This protein binds this small molecule.
Small molecule (SMILES): CN1C(=O)C[C@H]2CN(C3CCC(Nc4ncnc5[nH]cc(C6CCOCC6)c45)CC3)CC[C@H]21

Binding-site contacts:
Ligand atom C5 contacts residue ASP113 of chain 1.D at 3.6 Å.
Ligand atom C22 contacts residue LYS54 of chain 1.D at 3.8 Å.
Ligand atom C17 contacts residue LEU159 of chain 1.D at 3.4 Å (hydrophobic).
Ligand atom C4 contacts residue LEU118 of chain 1.D at 3.8 Å (hydrophobic).
Ligand atom C19 contacts residue VAL104 of chain 1.D at 3.8 Å (hydrophobic).
Ligand atom C6 contacts residue ASP113 of chain 1.D at 3.4 Å.
Ligand atom C7 contacts residue ASP113 of chain 1.D at 3.0 Å.
Ligand atom N5 contacts residue ALA52 of chain 1.D at 3.5 Å.
Ligand atom N1 contacts residue ASP113 of chain 1.D at 3.5 Å (salt-bridge).
Ligand atom C3 contacts residue ASP113 of chain 1.D at 3.8 Å.
Ligand atom C22 contacts residue VAL41 of chain 1.D at 3.6 Å (hydrophobic).
Ligand atom N4 contacts residue MET106 of chain 1.D at 2.8 Å (h-bond).
Ligand atom C21 contacts residue VAL41 of chain 1.D at 3.7 Å (hydrophobic).
Ligand atom C12 contacts residue MET33 of chain 1.D at 3.8 Å (hydrophobic).
Ligand atom C15 contacts residue MET106 of chain 1.D at 3.5 Å (hydrophobic).
Ligand atom N4 contacts residue TYR105 of chain 1.D at 3.6 Å.
Ligand atom O contacts residue MET33 of chain 1.D at 3.2 Å (h-bond).
Ligand atom O1 contacts residue LYS54 of chain 1.D at 3.4 Å (salt-bridge).
Ligand atom C16 contacts residue ALA52 of chain 1.D at 3.5 Å (hydrophobic).
Ligand atom C18 contacts residue LEU159 of chain 1.D at 3.4 Å (hydrophobic).
Ligand atom C2 contacts residue MET33 of chain 1.D at 3.6 Å (hydrophobic).
Ligand atom C19 contacts residue TYR103 of chain 1.D at 3.4 Å (hydrophobic).
Ligand atom C16 contacts residue VAL104 of chain 1.D at 3.7 Å (hydrophobic).
Ligand atom C17 contacts residue ALA52 of chain 1.D at 3.9 Å (hydrophobic).
Ligand atom C13 contacts residue GLY34 of chain 1.D at 3.7 Å.
Ligand atom N1 contacts residue MET33 of chain 1.D at 3.2 Å (h-bond).
Ligand atom C1 contacts residue MET33 of chain 1.D at 3.2 Å (hydrophobic).
Ligand atom C9 contacts residue ASP113 of chain 1.D at 3.3 Å.
Ligand atom C19 contacts residue LEU159 of chain 1.D at 3.7 Å (hydrophobic).
Ligand atom C16 contacts residue MET106 of chain 1.D at 3.9 Å (hydrophobic).
Ligand atom O1 contacts residue TYR103 of chain 1.D at 3.5 Å (h-bond).
Ligand atom C20 contacts residue LEU159 of chain 1.D at 3.8 Å (hydrophobic).
Ligand atom N5 contacts residue VAL104 of chain 1.D at 2.8 Å (h-bond).
Ligand atom C8 contacts residue MET33 of chain 1.D at 3.6 Å (hydrophobic).
Ligand atom N5 contacts residue TYR103 of chain 1.D at 3.8 Å.
Ligand atom C13 contacts residue MET33 of chain 1.D at 3.4 Å (hydrophobic).
Ligand atom C19 contacts residue ALA52 of chain 1.D at 3.8 Å (hydrophobic).
Ligand atom N contacts residue MET33 of chain 1.D at 3.5 Å (h-bond).
Ligand atom C7 contacts residue MET33 of chain 1.D at 3.7 Å (hydrophobic).
Ligand atom C16 contacts residue LEU159 of chain 1.D at 3.8 Å (hydrophobic).

Sequence of chain 1.D:
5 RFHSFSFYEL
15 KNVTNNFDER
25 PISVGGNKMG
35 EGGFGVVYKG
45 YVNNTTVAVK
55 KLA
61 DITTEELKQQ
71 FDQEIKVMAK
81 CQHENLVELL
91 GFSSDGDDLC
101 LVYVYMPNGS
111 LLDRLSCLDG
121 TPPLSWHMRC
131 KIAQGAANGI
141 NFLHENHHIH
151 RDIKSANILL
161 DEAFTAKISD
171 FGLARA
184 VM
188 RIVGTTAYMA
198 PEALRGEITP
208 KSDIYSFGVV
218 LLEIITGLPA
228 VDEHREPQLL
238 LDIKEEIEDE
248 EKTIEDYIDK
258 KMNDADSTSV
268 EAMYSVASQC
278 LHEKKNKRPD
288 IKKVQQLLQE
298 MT